Sequence of chain 1.I:
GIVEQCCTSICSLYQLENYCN

This protein binds this small molecule.
Small molecule (SMILES): Oc1cccc(O)c1

Binding-site contacts:
Ligand atom C4 contacts residue HIS5 of chain 1.B at 3.9 Å.
Ligand atom C3 contacts residue LEU16 of chain 1.I at 4.1 Å (hydrophobic).
Ligand atom O3 contacts residue CYS11 of chain 1.I at 4.4 Å.
Ligand atom C5 contacts residue LEU6 of chain 1.B at 3.9 Å (hydrophobic).
Ligand atom C6 contacts residue CYS7 of chain 1.J at 3.9 Å (hydrophobic).
Ligand atom C2 contacts residue LEU16 of chain 1.I at 4.1 Å (hydrophobic).
Ligand atom C5 contacts residue CYS7 of chain 1.J at 4.0 Å (hydrophobic).
Ligand atom O1 contacts residue CYS6 of chain 1.I at 2.6 Å (h-bond).
Ligand atom C6 contacts residue VAL2 of chain 1.B at 4.4 Å (hydrophobic).
Ligand atom C1 contacts residue LEU11 of chain 1.J at 3.9 Å (hydrophobic).
Ligand atom C6 contacts residue LEU6 of chain 1.B at 4.5 Å (hydrophobic).
Ligand atom O1 contacts residue VAL2 of chain 1.B at 4.5 Å.
Ligand atom C6 contacts residue HIS5 of chain 1.B at 4.4 Å.
Ligand atom C5 contacts residue HIS5 of chain 1.B at 4.3 Å.
Ligand atom C1 contacts residue CYS6 of chain 1.I at 3.3 Å (hydrophobic).
Ligand atom C4 contacts residue HIS10 of chain 1.J at 3.8 Å.
Ligand atom C2 contacts residue CYS11 of chain 1.I at 3.5 Å (hydrophobic).
Ligand atom C1 contacts residue CYS11 of chain 1.I at 3.9 Å (hydrophobic).
Ligand atom O3 contacts residue LEU17 of chain 1.D at 3.6 Å.
Ligand atom O3 contacts residue ALA14 of chain 1.J at 3.5 Å.
Ligand atom C1 contacts residue HIS5 of chain 1.B at 4.2 Å.
Ligand atom C4 contacts residue LEU6 of chain 1.B at 4.4 Å (hydrophobic).
Ligand atom C5 contacts residue LEU11 of chain 1.J at 3.5 Å (hydrophobic).
Ligand atom C3 contacts residue ALA14 of chain 1.J at 4.3 Å (hydrophobic).
Ligand atom C5 contacts residue HIS10 of chain 1.J at 4.0 Å.
Ligand atom C2 contacts residue ILE10 of chain 1.I at 4.5 Å (hydrophobic).
Ligand atom O1 contacts residue CYS11 of chain 1.I at 2.8 Å (h-bond).
Ligand atom C6 contacts residue LEU11 of chain 1.J at 3.5 Å (hydrophobic).
Ligand atom C3 contacts residue CYS11 of chain 1.I at 4.5 Å (hydrophobic).
Ligand atom O3 contacts residue LEU16 of chain 1.I at 3.8 Å.
Ligand atom C2 contacts residue HIS5 of chain 1.B at 3.7 Å.
Ligand atom O3 contacts residue HIS5 of chain 1.B at 3.2 Å (h-bond).
Ligand atom C3 contacts residue LEU11 of chain 1.J at 4.4 Å (hydrophobic).
Ligand atom O1 contacts residue SER9 of chain 1.I at 3.6 Å.
Ligand atom C3 contacts residue HIS5 of chain 1.B at 3.3 Å.
Ligand atom C2 contacts residue LEU11 of chain 1.J at 4.4 Å (hydrophobic).
Ligand atom C6 contacts residue CYS6 of chain 1.I at 3.2 Å (hydrophobic).
Ligand atom C4 contacts residue LEU11 of chain 1.J at 4.0 Å (hydrophobic).
Ligand atom O1 contacts residue ILE10 of chain 1.I at 3.4 Å.

Sequence of chain 1.B:
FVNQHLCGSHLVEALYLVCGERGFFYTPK

Sequence of chain 1.J:
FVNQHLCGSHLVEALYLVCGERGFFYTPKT

Sequence of chain 1.D:
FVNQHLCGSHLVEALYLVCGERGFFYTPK